Sequence of chain 1.D:
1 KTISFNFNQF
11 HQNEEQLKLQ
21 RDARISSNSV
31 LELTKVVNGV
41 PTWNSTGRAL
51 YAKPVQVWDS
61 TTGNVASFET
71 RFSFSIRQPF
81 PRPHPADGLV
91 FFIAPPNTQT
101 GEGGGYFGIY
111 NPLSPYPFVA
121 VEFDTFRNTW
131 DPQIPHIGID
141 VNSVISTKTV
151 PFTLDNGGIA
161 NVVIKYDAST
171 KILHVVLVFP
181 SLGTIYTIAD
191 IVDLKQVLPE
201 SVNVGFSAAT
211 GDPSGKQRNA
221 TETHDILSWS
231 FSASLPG

The small molecule below binds the protein below.
Small molecule (SMILES): CC(=O)N[C@H]1[C@H](O[C@H]2[C@H](O[C@@H]3O[C@@H](C)[C@@H](O)[C@@H](O)[C@@H]3O)[C@@H](NC(C)=O)CO[C@@H]2CO)O[C@H](CO)[C@@H](O)[C@@H]1O

Binding-site contacts:
Ligand atom C2 contacts residue ASN44 of chain 1.D at 2.4 Å.
Ligand atom O7 contacts residue PRO213 of chain 1.D at 4.3 Å.
Ligand atom O5 contacts residue ASN44 of chain 1.D at 2.4 Å (h-bond).
Ligand atom C4 contacts residue ASN44 of chain 1.D at 4.2 Å.
Ligand atom C1 contacts residue PRO213 of chain 1.D at 4.4 Å (hydrophobic).
Ligand atom C8 contacts residue ASN44 of chain 1.D at 3.0 Å.
Ligand atom N2 contacts residue ASN44 of chain 1.D at 2.9 Å (h-bond).
Ligand atom C1 contacts residue ASN44 of chain 1.D at 1.4 Å.
Ligand atom O7 contacts residue ASN44 of chain 1.D at 4.0 Å.
Ligand atom C7 contacts residue ASN44 of chain 1.D at 3.1 Å.
Ligand atom C7 contacts residue PRO213 of chain 1.D at 4.5 Å (hydrophobic).
Ligand atom O7 contacts residue TRP43 of chain 1.D at 4.5 Å.
Ligand atom C3 contacts residue ASN44 of chain 1.D at 3.9 Å.
Ligand atom C6 contacts residue ARG21 of chain 1.D at 4.2 Å.
Ligand atom N2 contacts residue PRO213 of chain 1.D at 4.4 Å.
Ligand atom C5 contacts residue ASN44 of chain 1.D at 3.6 Å.
Ligand atom O6 contacts residue ARG21 of chain 1.D at 4.0 Å.